This small molecule binds to this protein.
Small molecule (SMILES): CC(=O)N[C@@H]1[C@@H](O)[C@H](O)[C@@H](CO)O[C@H]1O

Binding-site contacts:
Ligand atom O5 contacts residue SER18 of chain 1.A at 4.0 Å.
Ligand atom N2 contacts residue ASN76 of chain 1.A at 3.1 Å (h-bond).
Ligand atom C6 contacts residue THR78 of chain 1.A at 3.8 Å.
Ligand atom O6 contacts residue ASN76 of chain 1.A at 4.3 Å.
Ligand atom O7 contacts residue ASN76 of chain 1.A at 4.0 Å.
Ligand atom C7 contacts residue ASN76 of chain 1.A at 3.8 Å.
Ligand atom O5 contacts residue ASN76 of chain 1.A at 2.6 Å (h-bond).
Ligand atom C5 contacts residue SER18 of chain 1.A at 3.7 Å.
Ligand atom C1 contacts residue SER18 of chain 1.A at 4.3 Å.
Ligand atom C1 contacts residue ASN76 of chain 1.A at 1.5 Å.
Ligand atom C3 contacts residue ASN76 of chain 1.A at 3.5 Å.
Ligand atom C5 contacts residue ASN76 of chain 1.A at 3.9 Å.
Ligand atom C2 contacts residue ASN76 of chain 1.A at 2.5 Å.
Ligand atom C6 contacts residue SER18 of chain 1.A at 4.2 Å.
Ligand atom C5 contacts residue THR78 of chain 1.A at 3.7 Å.
Ligand atom C4 contacts residue ASN76 of chain 1.A at 4.3 Å.
Ligand atom O5 contacts residue THR78 of chain 1.A at 3.2 Å.
Ligand atom C1 contacts residue THR78 of chain 1.A at 4.1 Å.
Ligand atom O3 contacts residue ASN76 of chain 1.A at 3.1 Å (h-bond).

Sequence of chain 1.A:
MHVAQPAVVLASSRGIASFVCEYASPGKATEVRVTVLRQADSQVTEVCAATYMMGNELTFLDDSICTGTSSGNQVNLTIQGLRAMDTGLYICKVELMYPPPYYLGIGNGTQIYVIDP